This small molecule binds to this protein.
Small molecule (SMILES): CC(C)C[C@H](NP(=O)(O)CNC(=O)OCc1ccccc1)C(=O)NCCCN

Sequence of chain 1.A:
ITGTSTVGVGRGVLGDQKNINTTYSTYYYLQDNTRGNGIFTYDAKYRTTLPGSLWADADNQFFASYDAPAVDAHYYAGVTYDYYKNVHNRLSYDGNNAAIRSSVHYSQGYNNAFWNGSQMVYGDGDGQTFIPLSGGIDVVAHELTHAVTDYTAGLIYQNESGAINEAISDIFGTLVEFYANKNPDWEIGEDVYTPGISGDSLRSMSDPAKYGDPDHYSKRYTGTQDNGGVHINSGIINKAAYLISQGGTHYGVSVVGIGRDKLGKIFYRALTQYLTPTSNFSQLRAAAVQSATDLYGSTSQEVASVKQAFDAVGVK

Binding-site contacts:
Ligand atom O03 contacts residue TYR157 of chain 1.A at 3.4 Å (h-bond).
Ligand atom C02 contacts residue GLU143 of chain 1.A at 3.4 Å.
Ligand atom N02 contacts residue ASN112 of chain 1.A at 3.1 Å (h-bond).
Ligand atom O01 contacts residue GLU143 of chain 1.A at 2.6 Å (salt-bridge).
Ligand atom C01 contacts residue GLU143 of chain 1.A at 3.7 Å.
Ligand atom O04 contacts residue TYR157 of chain 1.A at 3.7 Å.
Ligand atom N02 contacts residue HIS231 of chain 1.A at 3.6 Å (h-bond).
Ligand atom N01 contacts residue ASN112 of chain 1.A at 3.2 Å (h-bond).
Ligand atom C02 contacts residue ASN112 of chain 1.A at 3.6 Å.
Ligand atom O02 contacts residue ARG203 of chain 1.A at 2.9 Å (salt-bridge).
Ligand atom C08 contacts residue ASN112 of chain 1.A at 3.7 Å.
Ligand atom C15 contacts residue PHE114 of chain 1.A at 3.7 Å (hydrophobic).
Ligand atom O03 contacts residue HIS231 of chain 1.A at 2.8 Å (h-bond).
Ligand atom O01 contacts residue HIS146 of chain 1.A at 3.3 Å.
Ligand atom C07 contacts residue HIS231 of chain 1.A at 3.7 Å.
Ligand atom O03 contacts residue ZN1 of chain 1.B at 2.0 Å.
Ligand atom C09 contacts residue ASN112 of chain 1.A at 3.5 Å.
Ligand atom N04 contacts residue PHE114 of chain 1.A at 3.7 Å.
Ligand atom C11 contacts residue TYR157 of chain 1.A at 3.7 Å (hydrophobic).
Ligand atom O05 contacts residue TYR157 of chain 1.A at 3.8 Å.
Ligand atom C10 contacts residue ALA113 of chain 1.A at 3.5 Å (hydrophobic).
Ligand atom C03 contacts residue LEU202 of chain 1.A at 3.7 Å (hydrophobic).
Ligand atom O02 contacts residue HIS231 of chain 1.A at 3.2 Å.
Ligand atom C09 contacts residue ASN111 of chain 1.A at 3.8 Å.
Ligand atom O03 contacts residue HIS142 of chain 1.A at 3.3 Å (h-bond).
Ligand atom O01 contacts residue ALA113 of chain 1.A at 3.5 Å (h-bond).
Ligand atom O03 contacts residue GLU166 of chain 1.A at 2.9 Å (salt-bridge).
Ligand atom N01 contacts residue GLU143 of chain 1.A at 3.5 Å (salt-bridge).
Ligand atom C06 contacts residue HIS231 of chain 1.A at 3.6 Å.
Ligand atom O03 contacts residue HIS146 of chain 1.A at 3.6 Å.
Ligand atom N01 contacts residue ALA113 of chain 1.A at 2.9 Å (h-bond).
Ligand atom P01 contacts residue ZN1 of chain 1.B at 3.0 Å.
Ligand atom P01 contacts residue ALA113 of chain 1.A at 3.4 Å.
Ligand atom C12 contacts residue TYR157 of chain 1.A at 3.7 Å (hydrophobic).
Ligand atom N03 contacts residue ASN111 of chain 1.A at 2.9 Å (h-bond).
Ligand atom O01 contacts residue HIS142 of chain 1.A at 3.8 Å.
Ligand atom C16 contacts residue TRP115 of chain 1.A at 3.8 Å (hydrophobic).
Ligand atom O05 contacts residue DMS1 of chain 1.H at 3.7 Å.
Ligand atom C16 contacts residue ASN116 of chain 1.A at 3.6 Å.
Ligand atom O01 contacts residue ZN1 of chain 1.B at 3.0 Å.